This small molecule binds to this protein.
Small molecule (SMILES): CC(C)(C)NC(=O)N[C@H](C(=O)N1C[C@H]2[C@@H]([C@H]1C(=O)N[C@@H](CC1CCC1)[C@@H](O)C(N)=O)C2(C)C)C(C)(C)C

Sequence of chain 1.A:
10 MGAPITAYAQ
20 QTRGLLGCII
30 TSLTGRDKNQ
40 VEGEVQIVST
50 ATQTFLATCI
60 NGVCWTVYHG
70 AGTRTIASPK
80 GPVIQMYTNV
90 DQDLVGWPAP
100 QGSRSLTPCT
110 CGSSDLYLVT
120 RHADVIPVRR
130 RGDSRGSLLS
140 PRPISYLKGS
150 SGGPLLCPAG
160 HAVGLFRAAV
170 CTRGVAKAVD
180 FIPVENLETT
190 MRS

Binding-site contacts:
Ligand atom N11 contacts residue SER150 of chain 1.A at 3.1 Å (h-bond).
Ligand atom C33 contacts residue ALA167 of chain 1.A at 3.8 Å (hydrophobic).
Ligand atom N29 contacts residue ALA168 of chain 1.A at 2.8 Å (h-bond).
Ligand atom N20 contacts residue ALA167 of chain 1.A at 3.6 Å.
Ligand atom C03 contacts residue SER150 of chain 1.A at 1.5 Å.
Ligand atom C02 contacts residue SER150 of chain 1.A at 2.5 Å.
Ligand atom O01 contacts residue GLY148 of chain 1.A at 2.8 Å (h-bond).
Ligand atom C13 contacts residue ALA167 of chain 1.A at 3.6 Å (hydrophobic).
Ligand atom N37 contacts residue GLN52 of chain 1.A at 3.4 Å (h-bond).
Ligand atom C09 contacts residue ILE143 of chain 1.A at 3.4 Å (hydrophobic).
Ligand atom N11 contacts residue ARG166 of chain 1.A at 3.1 Å (salt-bridge).
Ligand atom C14 contacts residue HIS68 of chain 1.A at 3.3 Å.
Ligand atom C12 contacts residue ARG166 of chain 1.A at 3.8 Å.
Ligand atom C31 contacts residue VAL169 of chain 1.A at 3.5 Å (hydrophobic).
Ligand atom N27 contacts residue ALA168 of chain 1.A at 2.9 Å (h-bond).
Ligand atom C05 contacts residue SER150 of chain 1.A at 2.5 Å.
Ligand atom O01 contacts residue SER150 of chain 1.A at 2.6 Å (h-bond).
Ligand atom O35 contacts residue ALA168 of chain 1.A at 2.8 Å (h-bond).
Ligand atom C26 contacts residue ALA168 of chain 1.A at 3.7 Å (hydrophobic).
Ligand atom C08 contacts residue LYS147 of chain 1.A at 3.8 Å.
Ligand atom C06 contacts residue SER150 of chain 1.A at 2.8 Å.
Ligand atom N37 contacts residue SER150 of chain 1.A at 3.7 Å.
Ligand atom O04 contacts residue HIS68 of chain 1.A at 2.7 Å (h-bond).
Ligand atom C31 contacts residue ARG134 of chain 1.A at 3.4 Å.
Ligand atom O35 contacts residue ALA167 of chain 1.A at 3.0 Å.
Ligand atom C18 contacts residue ALA167 of chain 1.A at 3.6 Å (hydrophobic).
Ligand atom C10 contacts residue ALA168 of chain 1.A at 3.7 Å (hydrophobic).
Ligand atom O04 contacts residue SER150 of chain 1.A at 2.4 Å (h-bond).
Ligand atom C18 contacts residue ARG166 of chain 1.A at 3.4 Å.
Ligand atom C10 contacts residue LEU146 of chain 1.A at 3.7 Å (hydrophobic).
Ligand atom C12 contacts residue HIS68 of chain 1.A at 3.8 Å.
Ligand atom C17 contacts residue HIS68 of chain 1.A at 3.5 Å.
Ligand atom C13 contacts residue ARG166 of chain 1.A at 3.5 Å.
Ligand atom N11 contacts residue HIS68 of chain 1.A at 3.6 Å.
Ligand atom C28 contacts residue ALA167 of chain 1.A at 3.8 Å (hydrophobic).
Ligand atom C21 contacts residue ALA167 of chain 1.A at 3.4 Å (hydrophobic).
Ligand atom C10 contacts residue PHE165 of chain 1.A at 3.7 Å (hydrophobic).
Ligand atom O01 contacts residue SER149 of chain 1.A at 3.1 Å (h-bond).
Ligand atom C28 contacts residue ALA168 of chain 1.A at 3.3 Å (hydrophobic).
Ligand atom C02 contacts residue GLY148 of chain 1.A at 3.7 Å.